Binding-site contacts:
Ligand atom O5 contacts residue ASN118 of chain 43.A at 2.4 Å (h-bond).
Ligand atom C4 contacts residue ASN118 of chain 43.A at 4.2 Å.
Ligand atom O5 contacts residue THR120 of chain 43.A at 3.4 Å (h-bond).
Ligand atom C2 contacts residue ASN118 of chain 43.A at 2.5 Å.
Ligand atom O6 contacts residue PHE119 of chain 43.A at 2.8 Å (h-bond).
Ligand atom O5 contacts residue PHE119 of chain 43.A at 3.9 Å.
Ligand atom C5 contacts residue THR120 of chain 43.A at 4.2 Å.
Ligand atom O6 contacts residue THR89 of chain 43.A at 3.9 Å.
Ligand atom O6 contacts residue THR120 of chain 43.A at 3.6 Å (h-bond).
Ligand atom O6 contacts residue ASN118 of chain 43.A at 4.2 Å.
Ligand atom C1 contacts residue SER66 of chain 43.A at 4.5 Å.
Ligand atom C3 contacts residue ASN118 of chain 43.A at 3.8 Å.
Ligand atom C6 contacts residue THR120 of chain 43.A at 3.8 Å.
Ligand atom C7 contacts residue ASN118 of chain 43.A at 3.8 Å.
Ligand atom C1 contacts residue ASN118 of chain 43.A at 1.4 Å.
Ligand atom N2 contacts residue ASN118 of chain 43.A at 2.9 Å (h-bond).
Ligand atom N2 contacts residue TYR90 of chain 43.A at 4.4 Å.
Ligand atom C8 contacts residue ASP67 of chain 43.A at 3.7 Å.
Ligand atom C6 contacts residue PHE119 of chain 43.A at 4.0 Å (hydrophobic).
Ligand atom C8 contacts residue ASN118 of chain 43.A at 3.7 Å.
Ligand atom C8 contacts residue SER66 of chain 43.A at 3.6 Å.
Ligand atom O5 contacts residue THR89 of chain 43.A at 4.5 Å.
Ligand atom C5 contacts residue ASN118 of chain 43.A at 3.6 Å.
Ligand atom C1 contacts residue THR89 of chain 43.A at 4.2 Å.

This protein binds this small molecule.
Small molecule (SMILES): CC(=O)N[C@@H]1[C@@H](O)[C@H](O)[C@@H](CO)O[C@H]1O

Sequence of chain 43.A:
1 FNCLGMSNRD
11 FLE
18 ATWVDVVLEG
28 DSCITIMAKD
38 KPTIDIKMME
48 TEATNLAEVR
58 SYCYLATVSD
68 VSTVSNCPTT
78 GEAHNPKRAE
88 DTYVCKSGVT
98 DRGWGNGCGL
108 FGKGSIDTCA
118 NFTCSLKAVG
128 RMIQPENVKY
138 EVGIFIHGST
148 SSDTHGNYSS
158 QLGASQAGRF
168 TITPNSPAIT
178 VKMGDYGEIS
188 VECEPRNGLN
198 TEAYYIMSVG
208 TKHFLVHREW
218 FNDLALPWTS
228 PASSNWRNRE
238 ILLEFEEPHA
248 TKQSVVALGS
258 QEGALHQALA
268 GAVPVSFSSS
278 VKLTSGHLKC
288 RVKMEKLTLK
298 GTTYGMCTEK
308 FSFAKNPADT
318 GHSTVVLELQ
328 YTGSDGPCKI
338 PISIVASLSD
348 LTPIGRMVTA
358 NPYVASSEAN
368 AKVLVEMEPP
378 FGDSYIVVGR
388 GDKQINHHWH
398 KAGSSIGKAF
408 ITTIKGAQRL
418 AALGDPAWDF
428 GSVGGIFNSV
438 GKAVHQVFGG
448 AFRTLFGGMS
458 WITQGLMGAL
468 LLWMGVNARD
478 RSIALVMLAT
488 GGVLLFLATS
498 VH